Sequence of chain 1.M:
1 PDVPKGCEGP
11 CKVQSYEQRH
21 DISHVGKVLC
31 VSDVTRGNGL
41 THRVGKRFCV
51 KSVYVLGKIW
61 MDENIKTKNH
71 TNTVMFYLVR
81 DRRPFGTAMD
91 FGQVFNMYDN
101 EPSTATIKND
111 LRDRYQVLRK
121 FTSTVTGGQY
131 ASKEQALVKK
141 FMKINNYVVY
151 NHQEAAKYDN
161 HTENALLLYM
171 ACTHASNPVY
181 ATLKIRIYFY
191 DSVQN

This protein binds this small molecule.
Small molecule (SMILES): Nc1ccn([C@H]2C[C@H](O[P](=O)(O)OC[C@H]3O[C@@H](n4cnc5c(N)ncnc54)C[C@@H]3O[P](=O)(O)OC[C@H]3O[C@@H](n4ccc(N)nc4=O)C[C@@H]3O)[C@@H](CO[P](=O)(O)O[C@H]3C[C@H](n4ccc(N)nc4=O)O[C@@H]3CO[P](=O)(O)O[C@H]3C[C@H](n4cnc5c(N)ncnc54)O[C@@H]3CO[P](=O)(O)O[C@H]3C[C@H](n4cnc5c(N)ncnc54)O[C@@H]3CO[P](=O)(O)O[C@H]3C[C@H](n4ccc(N)nc4=O)O[C@@H]3COP(=O)=O)O2)c(=O)n1

Sequence of chain 1.U:
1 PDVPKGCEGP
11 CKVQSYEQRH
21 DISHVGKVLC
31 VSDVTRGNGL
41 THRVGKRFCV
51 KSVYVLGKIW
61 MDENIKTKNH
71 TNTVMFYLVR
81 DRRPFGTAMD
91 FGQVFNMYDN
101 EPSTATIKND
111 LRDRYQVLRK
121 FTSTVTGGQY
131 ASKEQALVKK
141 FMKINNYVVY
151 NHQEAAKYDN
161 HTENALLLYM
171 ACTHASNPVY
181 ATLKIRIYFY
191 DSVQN

Sequence of chain 1.G:
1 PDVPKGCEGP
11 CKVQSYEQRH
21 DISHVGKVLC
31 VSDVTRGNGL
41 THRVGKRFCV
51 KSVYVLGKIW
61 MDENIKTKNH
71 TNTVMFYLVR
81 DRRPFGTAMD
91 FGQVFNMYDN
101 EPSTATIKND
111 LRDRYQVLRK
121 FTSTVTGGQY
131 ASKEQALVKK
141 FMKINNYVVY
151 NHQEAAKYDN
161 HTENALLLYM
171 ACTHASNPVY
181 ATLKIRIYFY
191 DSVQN

Binding-site contacts:
Ligand atom OP1 contacts residue ASP113 of chain 1.U at 2.8 Å (salt-bridge).
Ligand atom O2 contacts residue TYR188 of chain 1.M at 3.0 Å.
Ligand atom C5 contacts residue ASP2 of chain 1.M at 3.6 Å.
Ligand atom C2' contacts residue ASN195 of chain 1.G at 3.6 Å.
Ligand atom O5' contacts residue ARG112 of chain 1.U at 3.4 Å.
Ligand atom OP2 contacts residue LYS120 of chain 1.U at 2.7 Å (salt-bridge).
Ligand atom OP2 contacts residue ARG186 of chain 1.M at 3.0 Å (salt-bridge).
Ligand atom O3' contacts residue TYR188 of chain 1.M at 2.8 Å (h-bond).
Ligand atom O3' contacts residue LEU118 of chain 1.U at 3.5 Å (h-bond).
Ligand atom OP1 contacts residue ARG82 of chain 1.U at 2.9 Å (salt-bridge).
Ligand atom C4 contacts residue PHE141 of chain 1.M at 3.4 Å (hydrophobic).
Ligand atom OP2 contacts residue ASN195 of chain 1.G at 3.0 Å (h-bond).
Ligand atom O3' contacts residue ASP113 of chain 1.U at 3.3 Å (salt-bridge).
Ligand atom OP2 contacts residue TYR54 of chain 1.M at 2.8 Å (h-bond).
Ligand atom C5' contacts residue ASP113 of chain 1.U at 3.2 Å.
Ligand atom OP2 contacts residue TYR188 of chain 1.M at 2.8 Å (h-bond).
Ligand atom OP1 contacts residue ARG47 of chain 1.G at 3.2 Å (salt-bridge).
Ligand atom C2' contacts residue CYS11 of chain 1.M at 3.6 Å (hydrophobic).
Ligand atom O3' contacts residue ASN195 of chain 1.G at 3.5 Å (h-bond).
Ligand atom O4' contacts residue GLN116 of chain 1.U at 3.6 Å.
Ligand atom P contacts residue TYR188 of chain 1.M at 3.4 Å.
Ligand atom OP2 contacts residue ASN195 of chain 1.G at 3.5 Å.
Ligand atom C2' contacts residue TYR188 of chain 1.M at 3.1 Å (hydrophobic).
Ligand atom P contacts residue ASP113 of chain 1.U at 3.5 Å.
Ligand atom C5' contacts residue ARG47 of chain 1.G at 3.3 Å.
Ligand atom C3' contacts residue TYR188 of chain 1.M at 3.1 Å (hydrophobic).
Ligand atom O3' contacts residue ARG82 of chain 1.U at 3.2 Å (salt-bridge).
Ligand atom C2 contacts residue PHE141 of chain 1.M at 3.4 Å (hydrophobic).
Ligand atom OP1 contacts residue ARG119 of chain 1.U at 3.5 Å.
Ligand atom O3' contacts residue ARG47 of chain 1.G at 3.4 Å (salt-bridge).
Ligand atom C5' contacts residue LYS120 of chain 1.U at 3.6 Å.
Ligand atom N3 contacts residue PHE141 of chain 1.M at 3.5 Å.
Ligand atom N1 contacts residue PHE141 of chain 1.M at 3.4 Å.
Ligand atom OP1 contacts residue LYS120 of chain 1.U at 2.9 Å (salt-bridge).
Ligand atom N6 contacts residue PHE141 of chain 1.M at 3.6 Å.
Ligand atom OP1 contacts residue ARG112 of chain 1.U at 2.7 Å (salt-bridge).
Ligand atom N4 contacts residue LYS51 of chain 1.M at 3.3 Å.
Ligand atom O4' contacts residue ARG80 of chain 1.U at 3.5 Å (salt-bridge).
Ligand atom C5 contacts residue PHE141 of chain 1.M at 3.4 Å (hydrophobic).
Ligand atom C6 contacts residue PHE141 of chain 1.M at 3.4 Å (hydrophobic).